Sequence of chain 2.A:
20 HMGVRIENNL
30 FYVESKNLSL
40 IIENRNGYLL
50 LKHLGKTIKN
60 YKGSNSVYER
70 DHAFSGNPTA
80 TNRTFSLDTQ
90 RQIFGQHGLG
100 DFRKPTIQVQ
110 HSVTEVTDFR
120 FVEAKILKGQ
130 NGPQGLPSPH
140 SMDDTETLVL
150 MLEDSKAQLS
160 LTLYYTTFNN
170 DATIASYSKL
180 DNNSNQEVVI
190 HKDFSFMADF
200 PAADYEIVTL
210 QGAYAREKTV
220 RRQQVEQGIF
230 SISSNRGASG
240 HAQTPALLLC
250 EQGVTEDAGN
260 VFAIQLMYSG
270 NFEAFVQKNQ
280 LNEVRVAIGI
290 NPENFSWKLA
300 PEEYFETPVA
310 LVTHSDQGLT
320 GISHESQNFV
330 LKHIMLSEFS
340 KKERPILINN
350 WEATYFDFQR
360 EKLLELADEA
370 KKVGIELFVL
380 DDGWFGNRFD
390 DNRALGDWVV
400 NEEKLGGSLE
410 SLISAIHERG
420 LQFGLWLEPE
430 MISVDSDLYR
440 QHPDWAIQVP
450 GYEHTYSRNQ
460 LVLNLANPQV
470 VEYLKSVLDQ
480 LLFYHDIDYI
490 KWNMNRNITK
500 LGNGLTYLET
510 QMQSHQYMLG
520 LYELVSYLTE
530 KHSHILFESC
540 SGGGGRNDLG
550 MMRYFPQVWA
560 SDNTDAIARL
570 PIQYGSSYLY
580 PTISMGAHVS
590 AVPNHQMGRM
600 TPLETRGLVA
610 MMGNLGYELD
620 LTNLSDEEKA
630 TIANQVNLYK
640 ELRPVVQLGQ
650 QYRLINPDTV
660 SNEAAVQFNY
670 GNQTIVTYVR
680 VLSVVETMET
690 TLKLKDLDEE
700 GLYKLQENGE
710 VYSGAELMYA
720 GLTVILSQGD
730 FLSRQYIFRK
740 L

A protein and the small-molecule ligand that binds it are described below.
Small molecule (SMILES): OC[C@H]1O[C@H](O[C@@H]2[C@@H](O)[C@@H](O)O[C@H](CO)[C@@H]2O)[C@H](O)[C@@H](O)[C@H]1O

Binding-site contacts:
Ligand atom O2 contacts residue ASP180 of chain 2.A at 2.6 Å (salt-bridge).
Ligand atom C4 contacts residue SER159 of chain 2.A at 4.0 Å.
Ligand atom O6 contacts residue TYR163 of chain 2.A at 4.0 Å.
Ligand atom O5 contacts residue LYS178 of chain 2.A at 4.3 Å.
Ligand atom C1 contacts residue LYS178 of chain 2.A at 3.5 Å.
Ligand atom C2 contacts residue LYS178 of chain 2.A at 3.5 Å.
Ligand atom C1 contacts residue ASP180 of chain 2.A at 4.5 Å.
Ligand atom C4 contacts residue ASP180 of chain 2.A at 3.3 Å.
Ligand atom C3 contacts residue ASN182 of chain 2.A at 4.2 Å.
Ligand atom C2 contacts residue ASP180 of chain 2.A at 3.3 Å.
Ligand atom C5 contacts residue THR161 of chain 2.A at 4.3 Å.
Ligand atom C6 contacts residue ASP180 of chain 2.A at 4.1 Å.
Ligand atom C2 contacts residue ASN182 of chain 2.A at 4.5 Å.
Ligand atom O6 contacts residue THR161 of chain 2.A at 4.5 Å.
Ligand atom C6 contacts residue LYS178 of chain 2.A at 3.7 Å.
Ligand atom O3 contacts residue SER159 of chain 2.A at 2.8 Å (h-bond).
Ligand atom C2 contacts residue TYR303 of chain 2.A at 4.1 Å (hydrophobic).
Ligand atom C6 contacts residue THR161 of chain 2.A at 3.5 Å.
Ligand atom O2 contacts residue ASN182 of chain 2.A at 3.5 Å (h-bond).
Ligand atom O4 contacts residue SER159 of chain 2.A at 4.3 Å.
Ligand atom C5 contacts residue LYS178 of chain 2.A at 3.9 Å.
Ligand atom C3 contacts residue ASP180 of chain 2.A at 3.5 Å.
Ligand atom O6 contacts residue LYS178 of chain 2.A at 3.1 Å (salt-bridge).
Ligand atom C3 contacts residue LYS178 of chain 2.A at 4.0 Å.
Ligand atom C1 contacts residue TYR303 of chain 2.A at 3.5 Å (hydrophobic).
Ligand atom C4 contacts residue THR161 of chain 2.A at 4.3 Å.
Ligand atom O2 contacts residue TYR303 of chain 2.A at 4.0 Å.
Ligand atom O5 contacts residue TYR303 of chain 2.A at 3.9 Å.
Ligand atom C3 contacts residue SER159 of chain 2.A at 3.9 Å.
Ligand atom O5 contacts residue ASP180 of chain 2.A at 4.4 Å.
Ligand atom O1 contacts residue LYS178 of chain 2.A at 2.8 Å (salt-bridge).
Ligand atom O2 contacts residue LYS178 of chain 2.A at 2.5 Å (salt-bridge).
Ligand atom O1 contacts residue TYR303 of chain 2.A at 4.5 Å.
Ligand atom O3 contacts residue ASP180 of chain 2.A at 3.8 Å.
Ligand atom O3 contacts residue ASN182 of chain 2.A at 3.1 Å (h-bond).
Ligand atom C5 contacts residue ASP180 of chain 2.A at 3.3 Å.